Binding-site contacts:
Ligand atom C contacts residue ILE72 of chain 1.A at 4.0 Å (hydrophobic).
Ligand atom N contacts residue MSE31 of chain 1.A at 3.3 Å.
Ligand atom O contacts residue MSE31 of chain 1.A at 4.2 Å.
Ligand atom O contacts residue PHE235 of chain 1.A at 4.0 Å.
Ligand atom O contacts residue ILE72 of chain 1.A at 4.1 Å.
Ligand atom N contacts residue ILE72 of chain 1.A at 4.0 Å.
Ligand atom CA contacts residue MSE31 of chain 1.A at 3.6 Å.
Ligand atom C contacts residue MSE31 of chain 1.A at 4.2 Å.
Ligand atom CA contacts residue PHE235 of chain 1.A at 4.3 Å (hydrophobic).

Sequence of chain 1.A:
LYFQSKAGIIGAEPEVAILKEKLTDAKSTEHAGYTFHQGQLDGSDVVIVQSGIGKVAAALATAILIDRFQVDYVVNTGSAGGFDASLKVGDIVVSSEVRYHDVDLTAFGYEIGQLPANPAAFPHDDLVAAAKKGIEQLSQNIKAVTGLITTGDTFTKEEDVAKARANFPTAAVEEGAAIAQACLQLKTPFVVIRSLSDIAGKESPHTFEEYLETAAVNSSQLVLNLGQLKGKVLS

A small-molecule ligand and the protein it binds are described below.
Small molecule (SMILES): NCC(=O)O